Sequence of chain 1.D:
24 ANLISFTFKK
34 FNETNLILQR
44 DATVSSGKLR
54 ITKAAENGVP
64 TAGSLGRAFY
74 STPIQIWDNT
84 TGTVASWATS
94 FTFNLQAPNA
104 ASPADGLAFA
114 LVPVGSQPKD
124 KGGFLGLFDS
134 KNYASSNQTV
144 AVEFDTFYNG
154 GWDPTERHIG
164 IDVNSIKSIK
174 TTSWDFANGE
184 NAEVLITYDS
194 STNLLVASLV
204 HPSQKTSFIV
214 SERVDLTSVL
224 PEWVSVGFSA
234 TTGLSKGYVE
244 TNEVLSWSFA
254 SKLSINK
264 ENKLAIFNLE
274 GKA

Binding-site contacts:
Ligand atom C4 contacts residue ASP108 of chain 1.D at 3.6 Å.
Ligand atom C2 contacts residue ASN152 of chain 1.D at 3.9 Å.
Ligand atom C1 contacts residue LEU237 of chain 1.D at 4.5 Å (hydrophobic).
Ligand atom C6 contacts residue PHE150 of chain 1.D at 4.2 Å (hydrophobic).
Ligand atom O4 contacts residue GLY236 of chain 1.D at 3.3 Å.
Ligand atom O4 contacts residue LEU237 of chain 1.D at 3.0 Å (h-bond).
Ligand atom C6 contacts residue GLY236 of chain 1.D at 4.5 Å.
Ligand atom O4 contacts residue ALA107 of chain 1.D at 3.9 Å.
Ligand atom C4 contacts residue ASN152 of chain 1.D at 4.5 Å.
Ligand atom C2 contacts residue LEU237 of chain 1.D at 4.3 Å (hydrophobic).
Ligand atom C4 contacts residue LEU237 of chain 1.D at 4.2 Å (hydrophobic).
Ligand atom C6 contacts residue SER238 of chain 1.D at 4.0 Å.
Ligand atom O3 contacts residue PHE150 of chain 1.D at 4.3 Å.
Ligand atom C5 contacts residue PHE150 of chain 1.D at 3.7 Å (hydrophobic).
Ligand atom C4 contacts residue ALA107 of chain 1.D at 4.2 Å (hydrophobic).
Ligand atom C6 contacts residue ALA107 of chain 1.D at 4.5 Å (hydrophobic).
Ligand atom C3 contacts residue GLY126 of chain 1.D at 4.4 Å.
Ligand atom O3 contacts residue ASP108 of chain 1.D at 2.7 Å (salt-bridge).
Ligand atom O3 contacts residue GLY126 of chain 1.D at 3.0 Å (h-bond).
Ligand atom C6 contacts residue LEU237 of chain 1.D at 4.2 Å (hydrophobic).
Ligand atom O1 contacts residue LEU237 of chain 1.D at 4.0 Å.
Ligand atom C3 contacts residue ASP108 of chain 1.D at 3.6 Å.
Ligand atom O3 contacts residue GLY125 of chain 1.D at 3.7 Å.
Ligand atom C3 contacts residue PHE150 of chain 1.D at 3.6 Å (hydrophobic).
Ligand atom O5 contacts residue SER238 of chain 1.D at 4.4 Å.
Ligand atom O5 contacts residue LEU237 of chain 1.D at 4.1 Å.
Ligand atom C5 contacts residue LEU237 of chain 1.D at 4.5 Å (hydrophobic).
Ligand atom C3 contacts residue ASN152 of chain 1.D at 3.2 Å.
Ligand atom O2 contacts residue ASN152 of chain 1.D at 3.4 Å (h-bond).
Ligand atom O3 contacts residue ASN152 of chain 1.D at 3.1 Å (h-bond).
Ligand atom O4 contacts residue ASP108 of chain 1.D at 2.8 Å (salt-bridge).
Ligand atom C4 contacts residue PHE150 of chain 1.D at 3.7 Å (hydrophobic).
Ligand atom O6 contacts residue SER238 of chain 1.D at 3.3 Å.
Ligand atom O6 contacts residue TYR241 of chain 1.D at 3.4 Å.
Ligand atom C6 contacts residue TYR241 of chain 1.D at 3.6 Å (hydrophobic).

The small molecule below binds the protein below.
Small molecule (SMILES): OC[C@H]1O[C@@H](O)[C@H](O)[C@@H](O)[C@H]1O